Binding-site contacts:
Ligand atom C82 contacts residue ARG143 of chain 1.A at 3.6 Å.
Ligand atom O10 contacts residue ARG70 of chain 1.A at 2.9 Å (salt-bridge).
Ligand atom N4 contacts residue ASP69 of chain 1.A at 2.5 Å (salt-bridge).
Ligand atom C2 contacts residue TYR322 of chain 1.A at 3.0 Å (hydrophobic).
Ligand atom C6 contacts residue GLU196 of chain 1.A at 3.7 Å.
Ligand atom C4 contacts residue ASP69 of chain 1.A at 3.1 Å.
Ligand atom O10 contacts residue ASP69 of chain 1.A at 3.2 Å (salt-bridge).
Ligand atom O1A contacts residue ARG211 of chain 1.A at 3.2 Å (salt-bridge).
Ligand atom C3 contacts residue ARG36 of chain 1.A at 3.6 Å.
Ligand atom C91 contacts residue GLU195 of chain 1.A at 3.6 Å.
Ligand atom C11 contacts residue TRP97 of chain 1.A at 3.9 Å (hydrophobic).
Ligand atom C8 contacts residue ARG143 of chain 1.A at 3.5 Å.
Ligand atom C4 contacts residue TYR322 of chain 1.A at 3.9 Å (hydrophobic).
Ligand atom C10 contacts residue ASP69 of chain 1.A at 3.9 Å.
Ligand atom O1B contacts residue ARG36 of chain 1.A at 3.2 Å (salt-bridge).
Ligand atom N4 contacts residue GLU37 of chain 1.A at 2.7 Å (salt-bridge).
Ligand atom C1 contacts residue TYR264 of chain 1.A at 3.5 Å (hydrophobic).
Ligand atom C3 contacts residue GLU37 of chain 1.A at 3.8 Å.
Ligand atom C11 contacts residue ARG70 of chain 1.A at 3.8 Å.
Ligand atom C81 contacts residue ARG143 of chain 1.A at 3.3 Å.
Ligand atom C3 contacts residue TYR322 of chain 1.A at 3.5 Å (hydrophobic).
Ligand atom C7 contacts residue ARG211 of chain 1.A at 3.6 Å.
Ligand atom O1A contacts residue TYR264 of chain 1.A at 2.8 Å (h-bond).
Ligand atom O1A contacts residue TYR322 of chain 1.A at 3.7 Å.
Ligand atom O1A contacts residue ARG288 of chain 1.A at 2.9 Å (salt-bridge).
Ligand atom C9 contacts residue GLU195 of chain 1.A at 3.1 Å.
Ligand atom C81 contacts residue ALA165 of chain 1.A at 3.5 Å (hydrophobic).
Ligand atom O1B contacts residue TYR322 of chain 1.A at 3.8 Å.
Ligand atom O1B contacts residue ARG288 of chain 1.A at 2.8 Å (salt-bridge).
Ligand atom C7 contacts residue GLU196 of chain 1.A at 3.8 Å.
Ligand atom C82 contacts residue ILE141 of chain 1.A at 3.6 Å (hydrophobic).
Ligand atom C1 contacts residue ARG288 of chain 1.A at 3.5 Å.
Ligand atom C7 contacts residue TYR322 of chain 1.A at 3.4 Å (hydrophobic).
Ligand atom C3 contacts residue ASP69 of chain 1.A at 3.2 Å.
Ligand atom C4 contacts residue GLU37 of chain 1.A at 3.5 Å.
Ligand atom C10 contacts residue ARG70 of chain 1.A at 3.9 Å.
Ligand atom C91 contacts residue ARG211 of chain 1.A at 3.9 Å.
Ligand atom C5 contacts residue ASP69 of chain 1.A at 3.2 Å.
Ligand atom C1 contacts residue TYR322 of chain 1.A at 3.3 Å (hydrophobic).
Ligand atom C9 contacts residue ARG143 of chain 1.A at 3.5 Å.

Sequence of chain 1.A:
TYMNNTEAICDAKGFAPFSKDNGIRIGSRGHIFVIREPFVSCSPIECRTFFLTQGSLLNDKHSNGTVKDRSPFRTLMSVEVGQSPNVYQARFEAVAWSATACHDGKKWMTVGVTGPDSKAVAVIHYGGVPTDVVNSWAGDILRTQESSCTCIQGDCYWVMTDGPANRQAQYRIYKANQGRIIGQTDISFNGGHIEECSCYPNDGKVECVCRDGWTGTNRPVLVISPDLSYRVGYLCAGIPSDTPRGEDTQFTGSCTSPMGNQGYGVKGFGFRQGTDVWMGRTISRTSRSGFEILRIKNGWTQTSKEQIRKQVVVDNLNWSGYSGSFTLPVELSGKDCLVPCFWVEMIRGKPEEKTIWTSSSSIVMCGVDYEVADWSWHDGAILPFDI

This small molecule binds to this protein.
Small molecule (SMILES): CCC(CC)O[C@@H]1C=C(C(=O)O)C[C@H](N)[C@H]1NC(C)=O